The protein below binds the small molecule below.
Small molecule (SMILES): O=C1Nc2ccc(Br)cc2/C1=C1/Nc2ccccc2C1=O

Sequence of chain 1.A:
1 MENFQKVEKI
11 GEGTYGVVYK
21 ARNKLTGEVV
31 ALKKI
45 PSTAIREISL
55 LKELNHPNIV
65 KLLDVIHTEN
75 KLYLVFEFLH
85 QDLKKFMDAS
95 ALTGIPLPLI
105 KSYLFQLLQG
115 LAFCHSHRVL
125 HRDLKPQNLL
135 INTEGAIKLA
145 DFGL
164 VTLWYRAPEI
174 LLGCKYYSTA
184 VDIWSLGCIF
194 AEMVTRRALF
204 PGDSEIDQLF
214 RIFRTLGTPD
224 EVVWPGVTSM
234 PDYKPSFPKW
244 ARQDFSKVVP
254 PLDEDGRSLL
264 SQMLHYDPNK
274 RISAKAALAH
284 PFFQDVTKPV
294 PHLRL

Binding-site contacts:
Ligand atom N4 contacts residue LEU83 of chain 1.A at 3.1 Å (h-bond).
Ligand atom C19 contacts residue ALA31 of chain 1.A at 3.9 Å (hydrophobic).
Ligand atom O23 contacts residue LEU83 of chain 1.A at 2.5 Å (h-bond).
Ligand atom C15 contacts residue LEU134 of chain 1.A at 3.3 Å (hydrophobic).
Ligand atom C5 contacts residue GLN85 of chain 1.A at 3.8 Å.
Ligand atom C18 contacts residue ALA31 of chain 1.A at 3.9 Å (hydrophobic).
Ligand atom C17 contacts residue LEU134 of chain 1.A at 3.8 Å (hydrophobic).
Ligand atom N16 contacts residue GLU81 of chain 1.A at 3.0 Å (salt-bridge).
Ligand atom C11 contacts residue ASP86 of chain 1.A at 3.8 Å.
Ligand atom C13 contacts residue ILE10 of chain 1.A at 4.0 Å (hydrophobic).
Ligand atom C3 contacts residue LEU83 of chain 1.A at 3.7 Å (hydrophobic).
Ligand atom BR1 contacts residue ASP145 of chain 1.A at 3.3 Å.
Ligand atom O23 contacts residue LEU134 of chain 1.A at 3.5 Å.
Ligand atom C15 contacts residue GLU81 of chain 1.A at 3.9 Å.
Ligand atom C13 contacts residue LEU134 of chain 1.A at 3.8 Å (hydrophobic).
Ligand atom C15 contacts residue PHE82 of chain 1.A at 4.0 Å (hydrophobic).
Ligand atom N4 contacts residue LEU134 of chain 1.A at 3.8 Å.
Ligand atom C9 contacts residue ILE10 of chain 1.A at 3.6 Å (hydrophobic).
Ligand atom C9 contacts residue ASP86 of chain 1.A at 3.8 Å.
Ligand atom N4 contacts residue ILE10 of chain 1.A at 4.0 Å.
Ligand atom C5 contacts residue HIS84 of chain 1.A at 3.3 Å.
Ligand atom C17 contacts residue GLU81 of chain 1.A at 4.0 Å.
Ligand atom C15 contacts residue LEU83 of chain 1.A at 3.7 Å (hydrophobic).
Ligand atom N16 contacts residue ALA31 of chain 1.A at 3.2 Å.
Ligand atom C20 contacts residue PHE80 of chain 1.A at 3.4 Å (hydrophobic).
Ligand atom O23 contacts residue PHE82 of chain 1.A at 3.3 Å.
Ligand atom C7 contacts residue HIS84 of chain 1.A at 3.6 Å.
Ligand atom BR1 contacts residue LYS33 of chain 1.A at 3.7 Å.
Ligand atom N16 contacts residue LEU134 of chain 1.A at 3.5 Å.
Ligand atom C5 contacts residue LEU83 of chain 1.A at 3.5 Å (hydrophobic).
Ligand atom C19 contacts residue VAL64 of chain 1.A at 3.9 Å (hydrophobic).
Ligand atom C19 contacts residue PHE80 of chain 1.A at 3.3 Å (hydrophobic).
Ligand atom BR1 contacts residue VAL18 of chain 1.A at 3.6 Å.
Ligand atom C18 contacts residue LEU134 of chain 1.A at 3.8 Å (hydrophobic).
Ligand atom C11 contacts residue ILE10 of chain 1.A at 3.0 Å (hydrophobic).
Ligand atom C1 contacts residue ILE10 of chain 1.A at 3.7 Å (hydrophobic).
Ligand atom C14 contacts residue LEU134 of chain 1.A at 3.4 Å (hydrophobic).
Ligand atom C15 contacts residue ALA31 of chain 1.A at 3.5 Å (hydrophobic).
Ligand atom C22 contacts residue VAL18 of chain 1.A at 3.8 Å (hydrophobic).
Ligand atom C17 contacts residue ALA31 of chain 1.A at 3.4 Å (hydrophobic).